Sequence of chain 3.A:
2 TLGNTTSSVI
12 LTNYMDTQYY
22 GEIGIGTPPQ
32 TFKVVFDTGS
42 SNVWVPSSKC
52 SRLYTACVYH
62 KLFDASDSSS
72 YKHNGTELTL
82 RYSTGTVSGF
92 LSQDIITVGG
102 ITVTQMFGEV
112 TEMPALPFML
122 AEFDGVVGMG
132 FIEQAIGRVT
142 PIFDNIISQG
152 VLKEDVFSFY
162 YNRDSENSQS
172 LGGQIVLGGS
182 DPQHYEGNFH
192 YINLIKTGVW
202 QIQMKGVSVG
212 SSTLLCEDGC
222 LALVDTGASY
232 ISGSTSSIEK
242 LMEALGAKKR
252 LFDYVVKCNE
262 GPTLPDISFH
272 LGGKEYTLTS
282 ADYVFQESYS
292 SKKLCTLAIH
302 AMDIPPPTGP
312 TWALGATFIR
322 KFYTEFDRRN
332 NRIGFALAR

A small-molecule ligand and the protein it binds are described below.
Small molecule (SMILES): [H]/N=C1/N[C@](C)(C(C)C)CC(=O)N1Cc1cccc(C(=O)NCc2ccccc2)c1

Binding-site contacts:
Ligand atom C28 contacts residue GLY228 of chain 3.A at 3.7 Å.
Ligand atom C15 contacts residue ALA229 of chain 3.A at 3.7 Å (hydrophobic).
Ligand atom C15 contacts residue GLY228 of chain 3.A at 3.2 Å.
Ligand atom N1 contacts residue ASP38 of chain 3.A at 2.8 Å (salt-bridge).
Ligand atom C23 contacts residue THR18 of chain 3.A at 3.7 Å.
Ligand atom C23 contacts residue SER230 of chain 3.A at 3.4 Å.
Ligand atom C28 contacts residue THR18 of chain 3.A at 3.4 Å.
Ligand atom C29 contacts residue THR18 of chain 3.A at 3.0 Å.
Ligand atom C26 contacts residue GLN19 of chain 3.A at 3.6 Å.
Ligand atom C9 contacts residue ASP226 of chain 3.A at 3.4 Å.
Ligand atom C24 contacts residue GLY228 of chain 3.A at 3.2 Å.
Ligand atom C26 contacts residue TYR20 of chain 3.A at 3.4 Å (hydrophobic).
Ligand atom C11 contacts residue ASP38 of chain 3.A at 3.3 Å.
Ligand atom O21 contacts residue SER230 of chain 3.A at 3.3 Å (h-bond).
Ligand atom C24 contacts residue SER230 of chain 3.A at 3.7 Å.
Ligand atom N7 contacts residue ASP38 of chain 3.A at 3.0 Å (salt-bridge).
Ligand atom C17 contacts residue THR85 of chain 3.A at 3.7 Å.
Ligand atom C11 contacts residue TYR83 of chain 3.A at 3.6 Å (hydrophobic).
Ligand atom C3 contacts residue TYR83 of chain 3.A at 3.4 Å (hydrophobic).
Ligand atom C2 contacts residue ASP38 of chain 3.A at 3.7 Å.
Ligand atom C28 contacts residue THR227 of chain 3.A at 3.4 Å.
Ligand atom C20 contacts residue SER230 of chain 3.A at 3.6 Å.
Ligand atom O8 contacts residue TYR83 of chain 3.A at 3.6 Å.
Ligand atom O8 contacts residue THR85 of chain 3.A at 3.0 Å (h-bond).
Ligand atom C25 contacts residue VAL36 of chain 3.A at 3.7 Å (hydrophobic).
Ligand atom C27 contacts residue THR227 of chain 3.A at 3.4 Å.
Ligand atom C23 contacts residue GLY228 of chain 3.A at 3.5 Å.
Ligand atom N7 contacts residue ASP226 of chain 3.A at 2.7 Å (salt-bridge).
Ligand atom C29 contacts residue SER230 of chain 3.A at 3.3 Å.
Ligand atom C12 contacts residue GLY228 of chain 3.A at 3.4 Å.
Ligand atom O8 contacts residue SER84 of chain 3.A at 3.5 Å (h-bond).
Ligand atom C24 contacts residue THR18 of chain 3.A at 3.2 Å.
Ligand atom C6 contacts residue ASP38 of chain 3.A at 3.6 Å.
Ligand atom C29 contacts residue GLY228 of chain 3.A at 3.1 Å.
Ligand atom C26 contacts residue VAL36 of chain 3.A at 3.4 Å (hydrophobic).
Ligand atom N22 contacts residue GLY228 of chain 3.A at 2.8 Å (h-bond).
Ligand atom C29 contacts residue ALA229 of chain 3.A at 3.5 Å (hydrophobic).
Ligand atom C28 contacts residue ALA229 of chain 3.A at 3.7 Å (hydrophobic).
Ligand atom C27 contacts residue TYR20 of chain 3.A at 3.3 Å (hydrophobic).
Ligand atom C4 contacts residue THR85 of chain 3.A at 3.7 Å.